Sequence of chain 1.A:
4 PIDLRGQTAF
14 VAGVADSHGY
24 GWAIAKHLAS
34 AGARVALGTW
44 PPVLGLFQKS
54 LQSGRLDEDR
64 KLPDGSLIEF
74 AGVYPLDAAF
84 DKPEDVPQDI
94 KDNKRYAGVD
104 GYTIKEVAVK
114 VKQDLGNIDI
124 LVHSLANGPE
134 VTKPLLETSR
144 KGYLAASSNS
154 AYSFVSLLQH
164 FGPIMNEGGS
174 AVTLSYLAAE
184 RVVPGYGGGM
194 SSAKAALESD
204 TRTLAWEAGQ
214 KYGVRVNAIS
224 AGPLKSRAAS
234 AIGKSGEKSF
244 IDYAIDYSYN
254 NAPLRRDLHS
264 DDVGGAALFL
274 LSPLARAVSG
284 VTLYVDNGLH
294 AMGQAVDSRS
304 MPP

Binding-site contacts:
Ligand atom C9 contacts residue NAD1 of chain 1.C at 4.3 Å.
Ligand atom O17 contacts residue TYR179 of chain 1.A at 4.2 Å.
Ligand atom C9 contacts residue ALA129 of chain 1.A at 3.7 Å (hydrophobic).
Ligand atom CL14 contacts residue ILE244 of chain 1.A at 4.1 Å.
Ligand atom C1 contacts residue TYR179 of chain 1.A at 3.7 Å (hydrophobic).
Ligand atom C10 contacts residue ASN130 of chain 1.A at 4.2 Å.
Ligand atom C4 contacts residue NAD1 of chain 1.C at 3.4 Å.
Ligand atom C13 contacts residue TYR189 of chain 1.A at 4.1 Å (hydrophobic).
Ligand atom C12 contacts residue VAL134 of chain 1.A at 4.1 Å (hydrophobic).
Ligand atom CL16 contacts residue ALA129 of chain 1.A at 3.6 Å.
Ligand atom O7 contacts residue NAD1 of chain 1.C at 3.2 Å.
Ligand atom O17 contacts residue LYS197 of chain 1.A at 3.8 Å.
Ligand atom C2 contacts residue TYR189 of chain 1.A at 4.1 Å (hydrophobic).
Ligand atom C2 contacts residue NAD1 of chain 1.C at 3.4 Å.
Ligand atom C9 contacts residue ALA231 of chain 1.A at 3.8 Å (hydrophobic).
Ligand atom C3 contacts residue NAD1 of chain 1.C at 3.1 Å.
Ligand atom CL16 contacts residue NAD1 of chain 1.C at 3.2 Å.
Ligand atom C4 contacts residue ALA232 of chain 1.A at 4.0 Å (hydrophobic).
Ligand atom CL14 contacts residue NAD1 of chain 1.C at 3.8 Å.
Ligand atom C4 contacts residue ILE235 of chain 1.A at 4.1 Å (hydrophobic).
Ligand atom C5 contacts residue NAD1 of chain 1.C at 3.4 Å.
Ligand atom C6 contacts residue NAD1 of chain 1.C at 3.6 Å.
Ligand atom CL15 contacts residue GLY131 of chain 1.A at 3.3 Å.
Ligand atom C10 contacts residue ALA129 of chain 1.A at 3.5 Å (hydrophobic).
Ligand atom CL15 contacts residue ASN130 of chain 1.A at 3.7 Å.
Ligand atom C3 contacts residue ALA232 of chain 1.A at 4.0 Å (hydrophobic).
Ligand atom C12 contacts residue ILE235 of chain 1.A at 3.9 Å (hydrophobic).
Ligand atom CL14 contacts residue PHE243 of chain 1.A at 4.0 Å.
Ligand atom C13 contacts residue ILE235 of chain 1.A at 3.8 Å (hydrophobic).
Ligand atom C1 contacts residue NAD1 of chain 1.C at 3.3 Å.
Ligand atom C6 contacts residue TYR189 of chain 1.A at 3.4 Å (hydrophobic).
Ligand atom O17 contacts residue TYR189 of chain 1.A at 2.5 Å (h-bond).
Ligand atom C1 contacts residue TYR189 of chain 1.A at 3.4 Å (hydrophobic).
Ligand atom CL16 contacts residue ALA231 of chain 1.A at 3.5 Å.
Ligand atom O17 contacts residue NAD1 of chain 1.C at 2.8 Å (h-bond).
Ligand atom C8 contacts residue NAD1 of chain 1.C at 4.1 Å.
Ligand atom CL14 contacts residue TYR179 of chain 1.A at 3.7 Å.
Ligand atom C3 contacts residue ILE235 of chain 1.A at 4.2 Å (hydrophobic).
Ligand atom C10 contacts residue ALA231 of chain 1.A at 4.0 Å (hydrophobic).
Ligand atom C3 contacts residue ILE244 of chain 1.A at 4.0 Å (hydrophobic).

A small-molecule ligand and the protein it binds are described below.
Small molecule (SMILES): Oc1cc(Cl)ccc1Oc1ccc(Cl)cc1Cl